Binding-site contacts:
Ligand atom NE2 contacts residue MET366 of chain 1.EA at 3.5 Å.
Ligand atom CZ contacts residue PRO244 of chain 1.EA at 3.6 Å (hydrophobic).
Ligand atom CE2 contacts residue PRO244 of chain 1.EA at 3.7 Å (hydrophobic).
Ligand atom CLE1 contacts residue GLY175 of chain 1.EA at 3.6 Å.
Ligand atom CA contacts residue GLY175 of chain 1.EA at 3.5 Å.
Ligand atom N contacts residue PRO365 of chain 1.EA at 3.0 Å (h-bond).
Ligand atom O contacts residue MET364 of chain 1.EA at 3.4 Å.
Ligand atom OE1 contacts residue MET364 of chain 1.EA at 3.0 Å (h-bond).
Ligand atom CE2 contacts residue VAL249 of chain 1.EA at 3.5 Å (hydrophobic).
Ligand atom O contacts residue MET364 of chain 1.EA at 3.4 Å.
Ligand atom N contacts residue MET364 of chain 1.EA at 3.7 Å.
Ligand atom OE1 contacts residue PRO365 of chain 1.EA at 3.5 Å (h-bond).
Ligand atom OD1 contacts residue HIS176 of chain 1.EA at 3.3 Å.
Ligand atom C contacts residue ARG367 of chain 1.EA at 3.5 Å.
Ligand atom CA contacts residue GLY175 of chain 1.EA at 3.6 Å.
Ligand atom NE2 contacts residue TYR325 of chain 1.EA at 3.5 Å.
Ligand atom CLZ contacts residue TYR246 of chain 1.EA at 3.6 Å.
Ligand atom CB contacts residue MET364 of chain 1.EA at 3.6 Å (hydrophobic).
Ligand atom CG contacts residue HIS176 of chain 1.EA at 3.5 Å.
Ligand atom C contacts residue GLY175 of chain 1.EA at 3.5 Å.
Ligand atom CD1 contacts residue THR173 of chain 1.EA at 3.4 Å.
Ligand atom CA contacts residue PRO365 of chain 1.EA at 3.7 Å (hydrophobic).
Ligand atom CLZ contacts residue PRO244 of chain 1.EA at 3.7 Å.
Ligand atom O contacts residue ARG367 of chain 1.EA at 2.8 Å (salt-bridge).
Ligand atom CLE1 contacts residue THR173 of chain 1.EA at 3.2 Å.
Ligand atom CZ contacts residue ASN346 of chain 1.EA at 3.5 Å.
Ligand atom O contacts residue MET366 of chain 1.EA at 3.3 Å.
Ligand atom CG contacts residue GLY175 of chain 1.EA at 3.7 Å.
Ligand atom O contacts residue HIS176 of chain 1.EA at 3.6 Å.
Ligand atom CB contacts residue PRO365 of chain 1.EA at 3.5 Å (hydrophobic).
Ligand atom N contacts residue GLY175 of chain 1.EA at 2.7 Å (h-bond).
Ligand atom CG contacts residue PRO365 of chain 1.EA at 3.5 Å (hydrophobic).
Ligand atom CB contacts residue GLY175 of chain 1.EA at 3.4 Å.
Ligand atom CD2 contacts residue ASN346 of chain 1.EA at 3.7 Å.
Ligand atom CD2 contacts residue MET364 of chain 1.EA at 3.7 Å (hydrophobic).
Ligand atom CE2 contacts residue ASN346 of chain 1.EA at 3.5 Å.
Ligand atom O contacts residue VAL249 of chain 1.EA at 3.3 Å.
Ligand atom CD1 contacts residue ARG177 of chain 1.EA at 3.7 Å.
Ligand atom C contacts residue MET364 of chain 1.EA at 3.7 Å (hydrophobic).
Ligand atom CLZ contacts residue VAL249 of chain 1.EA at 3.7 Å.

A small-molecule ligand and the protein it binds are described below.
Small molecule (SMILES): CC(=O)N[C@@H](CCC(N)=O)C(=O)N[C@@H](CC1CCCCC1)C(=O)N[C@@H](CC(=O)O)C(=O)N[C@@H](CC(C)C)C(=O)N[C@@H](Cc1ccc(Cl)c(Cl)c1)C(=O)O

Sequence of chain 1.EA:
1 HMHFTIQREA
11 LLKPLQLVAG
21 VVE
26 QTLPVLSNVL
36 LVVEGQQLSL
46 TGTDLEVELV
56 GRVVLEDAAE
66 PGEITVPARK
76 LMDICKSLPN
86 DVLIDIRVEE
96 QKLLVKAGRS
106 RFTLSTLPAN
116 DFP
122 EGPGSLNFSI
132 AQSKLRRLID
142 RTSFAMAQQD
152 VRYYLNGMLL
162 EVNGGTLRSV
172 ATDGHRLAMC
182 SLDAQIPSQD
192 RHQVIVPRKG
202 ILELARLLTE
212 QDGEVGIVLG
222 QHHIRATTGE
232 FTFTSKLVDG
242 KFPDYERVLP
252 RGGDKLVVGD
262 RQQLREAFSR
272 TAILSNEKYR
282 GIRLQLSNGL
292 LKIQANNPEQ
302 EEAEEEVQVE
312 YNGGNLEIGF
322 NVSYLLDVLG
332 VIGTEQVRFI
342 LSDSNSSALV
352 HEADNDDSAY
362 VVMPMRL